A protein and the small-molecule ligand that binds it are described below.
Small molecule (SMILES): Brc1ncc[nH]1

Sequence of chain 1.A:
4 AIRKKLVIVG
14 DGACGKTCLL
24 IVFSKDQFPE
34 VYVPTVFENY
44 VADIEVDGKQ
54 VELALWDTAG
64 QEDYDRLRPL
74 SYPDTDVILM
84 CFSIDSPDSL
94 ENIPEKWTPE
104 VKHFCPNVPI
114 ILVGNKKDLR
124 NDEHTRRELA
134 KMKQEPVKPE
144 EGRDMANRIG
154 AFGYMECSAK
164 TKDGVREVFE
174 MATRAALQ

Sequence of chain 1.B:
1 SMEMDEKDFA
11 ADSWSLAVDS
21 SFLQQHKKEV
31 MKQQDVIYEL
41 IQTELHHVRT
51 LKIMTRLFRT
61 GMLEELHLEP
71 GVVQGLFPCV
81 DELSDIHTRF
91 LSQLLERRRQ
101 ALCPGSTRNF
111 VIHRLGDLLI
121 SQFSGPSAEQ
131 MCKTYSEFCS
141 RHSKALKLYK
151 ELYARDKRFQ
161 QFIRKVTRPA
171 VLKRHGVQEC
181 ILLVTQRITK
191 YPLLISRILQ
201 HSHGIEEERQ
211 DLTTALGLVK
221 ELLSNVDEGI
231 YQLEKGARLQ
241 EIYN

Binding-site contacts:
Ligand atom BR01 contacts residue ARG197 of chain 1.B at 3.9 Å.
Ligand atom C04 contacts residue LYS32 of chain 1.B at 4.2 Å.
Ligand atom C02 contacts residue VAL34 of chain 1.A at 4.3 Å (hydrophobic).
Ligand atom C02 contacts residue TYR35 of chain 1.A at 4.1 Å (hydrophobic).
Ligand atom BR01 contacts residue ASP35 of chain 1.B at 4.1 Å.
Ligand atom C05 contacts residue TYR35 of chain 1.A at 4.0 Å (hydrophobic).
Ligand atom N06 contacts residue TYR35 of chain 1.A at 3.8 Å.
Ligand atom N03 contacts residue LYS32 of chain 1.B at 3.3 Å.
Ligand atom C05 contacts residue ASP35 of chain 1.B at 4.5 Å.
Ligand atom C05 contacts residue VAL34 of chain 1.A at 2.6 Å (hydrophobic).
Ligand atom N06 contacts residue ASP35 of chain 1.B at 4.1 Å.
Ligand atom BR01 contacts residue TYR35 of chain 1.A at 4.1 Å.
Ligand atom N03 contacts residue ASP35 of chain 1.B at 3.9 Å.
Ligand atom C04 contacts residue MET31 of chain 1.B at 3.6 Å (hydrophobic).
Ligand atom N06 contacts residue VAL34 of chain 1.A at 3.3 Å (h-bond).
Ligand atom BR01 contacts residue LYS32 of chain 1.B at 3.6 Å.
Ligand atom N03 contacts residue MET31 of chain 1.B at 3.6 Å.
Ligand atom C04 contacts residue VAL34 of chain 1.A at 3.4 Å (hydrophobic).
Ligand atom N03 contacts residue VAL34 of chain 1.A at 4.3 Å.
Ligand atom C02 contacts residue ASP35 of chain 1.B at 3.7 Å.
Ligand atom C02 contacts residue LYS32 of chain 1.B at 3.8 Å.
Ligand atom C04 contacts residue ASP35 of chain 1.B at 4.3 Å.